Binding-site contacts:
Ligand atom CG2 contacts residue CYS143 of chain 1.A at 3.9 Å (hydrophobic).
Ligand atom CG2 contacts residue LYS142 of chain 1.A at 4.4 Å.
Ligand atom CG2 contacts residue ASP177 of chain 1.A at 3.7 Å.
Ligand atom CA contacts residue ASP182 of chain 1.A at 3.3 Å.
Ligand atom N contacts residue VAL1 of chain 1.D at 3.6 Å (h-bond).
Ligand atom CG1 contacts residue ILE124 of chain 1.A at 4.5 Å (hydrophobic).
Ligand atom CG1 contacts residue SER125 of chain 1.A at 4.0 Å.
Ligand atom O contacts residue VAL1 of chain 1.D at 2.3 Å (h-bond).
Ligand atom CA contacts residue ASN129 of chain 1.A at 3.8 Å.
Ligand atom CB contacts residue ASP182 of chain 1.A at 3.9 Å.
Ligand atom CG1 contacts residue ASP182 of chain 1.A at 3.7 Å.
Ligand atom N contacts residue GLY128 of chain 1.A at 3.4 Å (h-bond).
Ligand atom N contacts residue GLY126 of chain 1.A at 4.5 Å.
Ligand atom CG2 contacts residue GLY10 of chain 1.A at 3.8 Å.
Ligand atom CB contacts residue ASP177 of chain 1.A at 3.4 Å.
Ligand atom CA contacts residue SER178 of chain 1.A at 4.0 Å.
Ligand atom CG2 contacts residue LEU144 of chain 1.A at 3.5 Å (hydrophobic).
Ligand atom C contacts residue VAL1 of chain 1.D at 1.4 Å (hydrophobic).
Ligand atom N contacts residue ASN129 of chain 1.A at 3.3 Å (h-bond).
Ligand atom O contacts residue ASN129 of chain 1.A at 3.8 Å.
Ligand atom O contacts residue THR130 of chain 1.A at 3.4 Å.
Ligand atom CG2 contacts residue VAL1 of chain 1.D at 3.6 Å (hydrophobic).
Ligand atom CG1 contacts residue GLY126 of chain 1.A at 3.8 Å.
Ligand atom C contacts residue ASN129 of chain 1.A at 3.6 Å.
Ligand atom CB contacts residue SER178 of chain 1.A at 4.1 Å.
Ligand atom CB contacts residue VAL1 of chain 1.D at 3.4 Å (hydrophobic).
Ligand atom C contacts residue ASP177 of chain 1.A at 3.5 Å.
Ligand atom CA contacts residue ASP177 of chain 1.A at 3.4 Å.
Ligand atom CA contacts residue VAL1 of chain 1.D at 2.5 Å (hydrophobic).
Ligand atom C contacts residue THR130 of chain 1.A at 4.1 Å.
Ligand atom CG1 contacts residue LYS142 of chain 1.A at 3.8 Å.
Ligand atom N contacts residue ASP182 of chain 1.A at 2.7 Å (salt-bridge).

This small molecule binds to this protein.
Small molecule (SMILES): CC(C)[C@H](N)C(=O)O

Sequence of chain 1.A:
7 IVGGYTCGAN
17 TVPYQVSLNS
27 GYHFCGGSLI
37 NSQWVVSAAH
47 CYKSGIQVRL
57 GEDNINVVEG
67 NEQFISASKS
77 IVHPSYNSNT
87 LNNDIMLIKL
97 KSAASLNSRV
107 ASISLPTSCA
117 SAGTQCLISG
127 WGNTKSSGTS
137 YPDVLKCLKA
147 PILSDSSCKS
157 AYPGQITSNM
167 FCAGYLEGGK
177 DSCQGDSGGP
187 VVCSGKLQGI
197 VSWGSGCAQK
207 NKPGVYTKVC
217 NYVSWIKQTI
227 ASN